Sequence of chain 1.D:
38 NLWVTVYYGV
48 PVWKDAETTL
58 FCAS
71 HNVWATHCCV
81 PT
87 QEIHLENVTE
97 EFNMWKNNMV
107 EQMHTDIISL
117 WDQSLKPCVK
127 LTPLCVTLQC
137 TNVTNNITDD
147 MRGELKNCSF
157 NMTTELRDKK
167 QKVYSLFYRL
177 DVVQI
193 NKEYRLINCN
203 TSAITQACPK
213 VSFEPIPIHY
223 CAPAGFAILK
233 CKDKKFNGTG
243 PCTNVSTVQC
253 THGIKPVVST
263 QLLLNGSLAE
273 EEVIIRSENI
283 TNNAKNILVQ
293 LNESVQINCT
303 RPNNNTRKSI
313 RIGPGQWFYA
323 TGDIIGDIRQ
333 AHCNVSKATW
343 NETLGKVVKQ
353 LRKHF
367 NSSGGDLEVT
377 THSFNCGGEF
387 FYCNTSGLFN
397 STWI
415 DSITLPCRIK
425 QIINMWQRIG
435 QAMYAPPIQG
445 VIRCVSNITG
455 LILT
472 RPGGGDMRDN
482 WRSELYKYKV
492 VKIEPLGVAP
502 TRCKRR

This protein binds this small molecule.
Small molecule (SMILES): CC(=O)N[C@@H]1[C@@H](O)[C@H](O)[C@@H](CO)O[C@H]1O

Binding-site contacts:
Ligand atom O5 contacts residue ASN294 of chain 1.D at 2.5 Å (h-bond).
Ligand atom C5 contacts residue ASN294 of chain 1.D at 3.8 Å.
Ligand atom O7 contacts residue ASN294 of chain 1.D at 4.4 Å.
Ligand atom O7 contacts residue LYS348 of chain 1.D at 3.6 Å.
Ligand atom C7 contacts residue GLU274 of chain 1.D at 4.4 Å.
Ligand atom C2 contacts residue LYS348 of chain 1.D at 3.9 Å.
Ligand atom C3 contacts residue GLU273 of chain 1.D at 4.2 Å.
Ligand atom C4 contacts residue ASN294 of chain 1.D at 4.3 Å.
Ligand atom C7 contacts residue ASN294 of chain 1.D at 3.8 Å.
Ligand atom N2 contacts residue GLU273 of chain 1.D at 3.0 Å (salt-bridge).
Ligand atom N2 contacts residue GLU274 of chain 1.D at 4.1 Å.
Ligand atom C3 contacts residue ASN294 of chain 1.D at 3.9 Å.
Ligand atom C1 contacts residue LYS348 of chain 1.D at 4.4 Å.
Ligand atom C8 contacts residue GLU273 of chain 1.D at 4.4 Å.
Ligand atom C7 contacts residue GLU273 of chain 1.D at 4.1 Å.
Ligand atom N2 contacts residue LYS348 of chain 1.D at 4.4 Å.
Ligand atom C2 contacts residue ASN294 of chain 1.D at 2.5 Å.
Ligand atom C1 contacts residue GLU273 of chain 1.D at 3.4 Å.
Ligand atom C8 contacts residue GLU274 of chain 1.D at 3.8 Å.
Ligand atom N2 contacts residue ASN294 of chain 1.D at 2.8 Å (h-bond).
Ligand atom C1 contacts residue ASN294 of chain 1.D at 1.5 Å.
Ligand atom C2 contacts residue GLU273 of chain 1.D at 3.7 Å.
Ligand atom C8 contacts residue VAL275 of chain 1.D at 4.0 Å (hydrophobic).
Ligand atom C7 contacts residue LYS348 of chain 1.D at 4.2 Å.